Sequence of chain 1.A:
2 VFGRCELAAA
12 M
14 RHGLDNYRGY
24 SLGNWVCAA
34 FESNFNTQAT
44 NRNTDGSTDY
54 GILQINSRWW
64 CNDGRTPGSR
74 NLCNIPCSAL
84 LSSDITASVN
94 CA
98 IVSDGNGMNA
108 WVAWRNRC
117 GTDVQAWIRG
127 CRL

This small molecule binds to this protein.
Small molecule (SMILES): O=S(=O)(O)c1cc2c(O)c(c1)Cc1cc(S(=O)(=O)O)cc(c1O)Cc1cc(S(=O)(=O)O)cc(c1O)Cc1cc(S(=O)(=O)O)cc(c1O)C2

Binding-site contacts:
Ligand atom O2 contacts residue GLU7 of chain 1.A at 3.9 Å.
Ligand atom O7 contacts residue ARG14 of chain 1.A at 3.3 Å.
Ligand atom C12 contacts residue ARG14 of chain 1.A at 3.5 Å.
Ligand atom O11 contacts residue GLU7 of chain 1.A at 3.1 Å.
Ligand atom O1 contacts residue DM01 of chain 1.A at 4.3 Å.
Ligand atom O2 contacts residue ARG14 of chain 1.A at 4.3 Å.
Ligand atom O3 contacts residue PHE3 of chain 1.A at 4.4 Å.
Ligand atom O1 contacts residue PHE3 of chain 1.A at 4.3 Å.
Ligand atom C18 contacts residue ARG14 of chain 1.A at 3.6 Å.
Ligand atom C13 contacts residue ARG14 of chain 1.A at 3.6 Å.
Ligand atom C8 contacts residue ARG14 of chain 1.A at 3.8 Å.
Ligand atom C20 contacts residue ARG14 of chain 1.A at 4.2 Å.
Ligand atom O12 contacts residue ALA10 of chain 1.A at 2.9 Å.
Ligand atom O3 contacts residue ARG14 of chain 1.A at 3.3 Å (salt-bridge).
Ligand atom O2 contacts residue PHE3 of chain 1.A at 3.2 Å.
Ligand atom C7 contacts residue ARG14 of chain 1.A at 4.1 Å.
Ligand atom C17 contacts residue ARG14 of chain 1.A at 4.2 Å.
Ligand atom S1 contacts residue DM01 of chain 1.A at 4.4 Å.
Ligand atom S4 contacts residue ALA10 of chain 1.A at 4.2 Å.
Ligand atom C14 contacts residue ARG14 of chain 1.A at 3.5 Å.
Ligand atom C15 contacts residue ARG14 of chain 1.A at 4.1 Å.
Ligand atom O8 contacts residue ARG128 of chain 1.A at 3.3 Å (salt-bridge).
Ligand atom C24 contacts residue ARG14 of chain 1.A at 4.1 Å.
Ligand atom O6 contacts residue ARG14 of chain 1.A at 3.4 Å.
Ligand atom S2 contacts residue ARG14 of chain 1.A at 4.3 Å.
Ligand atom O2 contacts residue DM01 of chain 1.A at 3.3 Å.
Ligand atom O4 contacts residue ARG14 of chain 1.A at 4.0 Å.
Ligand atom O4 contacts residue HIS15 of chain 1.A at 3.1 Å.
Ligand atom S1 contacts residue ALA11 of chain 1.A at 4.3 Å.
Ligand atom O9 contacts residue ARG128 of chain 1.A at 4.2 Å.
Ligand atom S4 contacts residue ARG14 of chain 1.A at 4.1 Å.
Ligand atom S1 contacts residue ARG14 of chain 1.A at 4.1 Å.
Ligand atom O9 contacts residue ARG14 of chain 1.A at 3.0 Å (salt-bridge).
Ligand atom C1 contacts residue ARG14 of chain 1.A at 4.0 Å.
Ligand atom C11 contacts residue ARG14 of chain 1.A at 4.3 Å.
Ligand atom O12 contacts residue ARG14 of chain 1.A at 3.2 Å (salt-bridge).
Ligand atom S3 contacts residue ARG14 of chain 1.A at 3.8 Å.
Ligand atom S1 contacts residue PHE3 of chain 1.A at 4.2 Å.
Ligand atom O3 contacts residue ALA11 of chain 1.A at 3.1 Å.
Ligand atom C19 contacts residue ARG14 of chain 1.A at 3.7 Å.